Sequence of chain 1.A:
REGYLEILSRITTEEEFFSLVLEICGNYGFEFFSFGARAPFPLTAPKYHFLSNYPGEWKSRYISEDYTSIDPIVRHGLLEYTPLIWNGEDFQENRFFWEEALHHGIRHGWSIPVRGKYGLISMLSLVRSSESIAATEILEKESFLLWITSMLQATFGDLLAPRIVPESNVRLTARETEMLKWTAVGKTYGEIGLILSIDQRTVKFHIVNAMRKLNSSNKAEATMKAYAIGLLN

This small molecule binds to this protein.
Small molecule (SMILES): CCCCCCCCCC(=O)CC(=O)N[C@H]1CCOC1=O

Binding-site contacts:
Ligand atom O12 contacts residue SER38 of chain 1.A at 3.2 Å (h-bond).
Ligand atom O12 contacts residue TYR58 of chain 1.A at 3.8 Å.
Ligand atom C15 contacts residue PHE54 of chain 1.A at 3.8 Å (hydrophobic).
Ligand atom O9 contacts residue SER38 of chain 1.A at 3.2 Å (h-bond).
Ligand atom O6 contacts residue TYR58 of chain 1.A at 3.5 Å.
Ligand atom C20 contacts residue ILE125 of chain 1.A at 3.5 Å (hydrophobic).
Ligand atom C10 contacts residue ASP75 of chain 1.A at 3.4 Å.
Ligand atom O6 contacts residue TYR66 of chain 1.A at 3.4 Å.
Ligand atom C17 contacts residue TYR52 of chain 1.A at 3.7 Å (hydrophobic).
Ligand atom C21 contacts residue LEU82 of chain 1.A at 3.2 Å (hydrophobic).
Ligand atom C17 contacts residue GLY40 of chain 1.A at 3.7 Å.
Ligand atom C16 contacts residue GLY40 of chain 1.A at 3.7 Å.
Ligand atom C8 contacts residue TYR58 of chain 1.A at 3.5 Å (hydrophobic).
Ligand atom C11 contacts residue TYR66 of chain 1.A at 3.2 Å (hydrophobic).
Ligand atom OAP contacts residue TRP62 of chain 1.A at 3.6 Å.
Ligand atom C13 contacts residue VAL78 of chain 1.A at 3.8 Å (hydrophobic).
Ligand atom C19 contacts residue MET127 of chain 1.A at 3.8 Å (hydrophobic).
Ligand atom C18 contacts residue GLY40 of chain 1.A at 3.4 Å.
Ligand atom C5 contacts residue TRP90 of chain 1.A at 3.4 Å (hydrophobic).
Ligand atom C4 contacts residue ILE110 of chain 1.A at 3.8 Å (hydrophobic).
Ligand atom C13 contacts residue TYR66 of chain 1.A at 3.0 Å (hydrophobic).
Ligand atom C4 contacts residue TRP102 of chain 1.A at 3.4 Å (hydrophobic).
Ligand atom C1 contacts residue ASP75 of chain 1.A at 3.7 Å.
Ligand atom C8 contacts residue ASP75 of chain 1.A at 3.4 Å.
Ligand atom OAP contacts residue PHE101 of chain 1.A at 3.7 Å.
Ligand atom O12 contacts residue TYR66 of chain 1.A at 3.6 Å (h-bond).
Ligand atom N7 contacts residue ASP75 of chain 1.A at 2.6 Å (salt-bridge).
Ligand atom C10 contacts residue SER38 of chain 1.A at 3.7 Å.
Ligand atom O6 contacts residue TRP62 of chain 1.A at 3.0 Å (h-bond).
Ligand atom C1 contacts residue TYR58 of chain 1.A at 3.5 Å (hydrophobic).
Ligand atom C18 contacts residue ILE125 of chain 1.A at 3.9 Å (hydrophobic).
Ligand atom C11 contacts residue ASP75 of chain 1.A at 3.8 Å.
Ligand atom C2 contacts residue TRP62 of chain 1.A at 3.8 Å (hydrophobic).
Ligand atom C21 contacts residue ILE125 of chain 1.A at 3.6 Å (hydrophobic).
Ligand atom O9 contacts residue TYR58 of chain 1.A at 2.5 Å (h-bond).
Ligand atom OAP contacts residue ILE110 of chain 1.A at 3.7 Å.
Ligand atom C21 contacts residue GLY81 of chain 1.A at 3.8 Å.
Ligand atom OAP contacts residue ALA105 of chain 1.A at 3.7 Å.
Ligand atom O9 contacts residue SER129 of chain 1.A at 3.8 Å.
Ligand atom C11 contacts residue SER38 of chain 1.A at 3.5 Å.